Binding-site contacts:
Ligand atom NAD contacts residue ILE9 of chain 1.A at 3.8 Å.
Ligand atom CBA contacts residue MET25 of chain 1.A at 3.5 Å (hydrophobic).
Ligand atom CAC contacts residue ILE112 of chain 1.A at 3.5 Å (hydrophobic).
Ligand atom C4 contacts residue PHE36 of chain 1.A at 3.3 Å (hydrophobic).
Ligand atom N3 contacts residue VAL10 of chain 1.A at 3.4 Å.
Ligand atom NAE contacts residue ILE112 of chain 1.A at 3.0 Å (h-bond).
Ligand atom NAD contacts residue THR133 of chain 1.A at 3.8 Å.
Ligand atom NAD contacts residue GLU32 of chain 1.A at 2.7 Å (salt-bridge).
Ligand atom CAL contacts residue PRO63 of chain 1.A at 3.7 Å (hydrophobic).
Ligand atom N1 contacts residue PHE36 of chain 1.A at 3.6 Å.
Ligand atom NAE contacts residue NDP1 of chain 1.C at 3.7 Å.
Ligand atom NAD contacts residue ALA11 of chain 1.A at 3.6 Å.
Ligand atom CAB contacts residue GLU32 of chain 1.A at 3.5 Å.
Ligand atom C6 contacts residue GLU32 of chain 1.A at 3.5 Å.
Ligand atom CAF contacts residue NDP1 of chain 1.C at 3.8 Å.
Ligand atom CAF contacts residue MET25 of chain 1.A at 3.6 Å (hydrophobic).
Ligand atom NAD contacts residue VAL10 of chain 1.A at 3.4 Å.
Ligand atom NAE contacts residue ILE9 of chain 1.A at 3.1 Å (h-bond).
Ligand atom N3 contacts residue ILE9 of chain 1.A at 3.4 Å (h-bond).
Ligand atom C5 contacts residue PHE36 of chain 1.A at 3.4 Å (hydrophobic).
Ligand atom C4 contacts residue NDP1 of chain 1.C at 3.7 Å.
Ligand atom CAA contacts residue LEU69 of chain 1.A at 3.8 Å (hydrophobic).
Ligand atom C2 contacts residue VAL10 of chain 1.A at 3.8 Å (hydrophobic).
Ligand atom CAC contacts residue THR58 of chain 1.A at 3.6 Å.
Ligand atom CAI contacts residue PHE66 of chain 1.A at 3.5 Å (hydrophobic).
Ligand atom NAE contacts residue TYR118 of chain 1.A at 3.2 Å (h-bond).
Ligand atom C2 contacts residue GLU32 of chain 1.A at 3.5 Å.
Ligand atom N1 contacts residue GLU32 of chain 1.A at 2.7 Å (salt-bridge).
Ligand atom CAA contacts residue PHE36 of chain 1.A at 3.1 Å (hydrophobic).
Ligand atom CAJ contacts residue PRO63 of chain 1.A at 3.5 Å (hydrophobic).
Ligand atom C6 contacts residue PHE36 of chain 1.A at 3.6 Å (hydrophobic).
Ligand atom CAM contacts residue ILE62 of chain 1.A at 3.8 Å (hydrophobic).
Ligand atom C2 contacts residue PHE36 of chain 1.A at 3.8 Å (hydrophobic).
Ligand atom N3 contacts residue PHE36 of chain 1.A at 3.5 Å.
Ligand atom OAR contacts residue PHE36 of chain 1.A at 2.9 Å.
Ligand atom C2 contacts residue ALA11 of chain 1.A at 3.8 Å (hydrophobic).
Ligand atom C4 contacts residue ILE9 of chain 1.A at 3.7 Å (hydrophobic).
Ligand atom NAE contacts residue PHE36 of chain 1.A at 3.5 Å.
Ligand atom CAG contacts residue MET25 of chain 1.A at 3.3 Å (hydrophobic).
Ligand atom N3 contacts residue NDP1 of chain 1.C at 3.8 Å.

A protein and the small-molecule ligand that binds it are described below.
Small molecule (SMILES): COc1cc(-c2ccccc2)ccc1[C@@H](C)C#Cc1c(C)nc(N)nc1N

Sequence of chain 1.A:
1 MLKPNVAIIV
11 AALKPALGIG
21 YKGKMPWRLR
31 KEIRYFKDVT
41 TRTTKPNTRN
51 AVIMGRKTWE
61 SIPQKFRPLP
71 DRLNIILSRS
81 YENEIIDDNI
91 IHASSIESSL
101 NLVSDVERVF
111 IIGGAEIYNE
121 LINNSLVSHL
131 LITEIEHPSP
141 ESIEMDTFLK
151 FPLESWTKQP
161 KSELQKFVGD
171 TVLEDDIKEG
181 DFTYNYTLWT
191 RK